A small-molecule ligand and the protein it binds are described below.
Small molecule (SMILES): CC(=O)N[C@@H]1[C@@H](O)[C@H](O)[C@@H](CO)O[C@H]1O

Binding-site contacts:
Ligand atom C3 contacts residue ASN93 of chain 1.C at 3.7 Å.
Ligand atom C8 contacts residue ARG96 of chain 1.C at 3.8 Å.
Ligand atom C1 contacts residue PHE107 of chain 1.C at 4.4 Å (hydrophobic).
Ligand atom C4 contacts residue ASN93 of chain 1.C at 4.0 Å.
Ligand atom C6 contacts residue VAL91 of chain 1.C at 4.2 Å (hydrophobic).
Ligand atom C8 contacts residue ASN93 of chain 1.C at 4.4 Å.
Ligand atom C1 contacts residue ASN93 of chain 1.C at 1.5 Å.
Ligand atom C6 contacts residue PHE107 of chain 1.C at 4.1 Å (hydrophobic).
Ligand atom C5 contacts residue PHE107 of chain 1.C at 4.2 Å (hydrophobic).
Ligand atom O5 contacts residue VAL91 of chain 1.C at 4.0 Å.
Ligand atom O5 contacts residue ASN93 of chain 1.C at 2.2 Å (h-bond).
Ligand atom C2 contacts residue ASN93 of chain 1.C at 2.4 Å.
Ligand atom O5 contacts residue PHE107 of chain 1.C at 4.0 Å.
Ligand atom C7 contacts residue ASN93 of chain 1.C at 4.1 Å.
Ligand atom C5 contacts residue ASN93 of chain 1.C at 3.6 Å.
Ligand atom N2 contacts residue ASN93 of chain 1.C at 3.0 Å (h-bond).

Sequence of chain 1.C:
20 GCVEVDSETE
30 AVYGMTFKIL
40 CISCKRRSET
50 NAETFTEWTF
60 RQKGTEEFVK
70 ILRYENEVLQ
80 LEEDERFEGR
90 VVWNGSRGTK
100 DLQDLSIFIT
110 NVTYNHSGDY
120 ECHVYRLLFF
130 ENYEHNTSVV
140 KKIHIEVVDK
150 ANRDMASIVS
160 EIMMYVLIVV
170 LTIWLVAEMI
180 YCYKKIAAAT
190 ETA